Sequence of chain 1.A:
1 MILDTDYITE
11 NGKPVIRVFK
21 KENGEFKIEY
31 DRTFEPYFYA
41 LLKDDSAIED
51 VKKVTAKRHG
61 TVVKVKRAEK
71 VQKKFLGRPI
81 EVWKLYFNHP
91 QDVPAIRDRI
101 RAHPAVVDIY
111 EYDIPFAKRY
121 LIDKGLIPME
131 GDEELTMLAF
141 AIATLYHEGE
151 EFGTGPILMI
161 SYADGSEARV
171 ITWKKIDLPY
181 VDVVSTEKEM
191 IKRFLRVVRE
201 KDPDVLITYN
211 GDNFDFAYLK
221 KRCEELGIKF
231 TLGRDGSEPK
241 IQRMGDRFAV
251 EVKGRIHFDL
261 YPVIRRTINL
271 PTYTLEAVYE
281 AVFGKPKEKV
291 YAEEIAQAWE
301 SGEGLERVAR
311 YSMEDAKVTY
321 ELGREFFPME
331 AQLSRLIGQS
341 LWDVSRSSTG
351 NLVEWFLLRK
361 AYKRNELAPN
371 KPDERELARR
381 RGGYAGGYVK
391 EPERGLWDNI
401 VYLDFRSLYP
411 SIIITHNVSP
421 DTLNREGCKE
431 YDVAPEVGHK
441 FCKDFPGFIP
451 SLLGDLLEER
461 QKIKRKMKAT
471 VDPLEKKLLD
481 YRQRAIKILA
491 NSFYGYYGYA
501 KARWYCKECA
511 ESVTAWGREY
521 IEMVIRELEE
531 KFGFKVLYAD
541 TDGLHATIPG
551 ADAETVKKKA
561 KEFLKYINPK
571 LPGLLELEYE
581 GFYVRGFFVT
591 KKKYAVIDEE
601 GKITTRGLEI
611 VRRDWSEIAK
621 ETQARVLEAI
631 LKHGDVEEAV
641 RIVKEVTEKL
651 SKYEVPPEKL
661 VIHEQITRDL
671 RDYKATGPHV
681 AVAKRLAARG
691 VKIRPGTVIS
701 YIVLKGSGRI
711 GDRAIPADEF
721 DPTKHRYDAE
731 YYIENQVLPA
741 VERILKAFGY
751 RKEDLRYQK

Binding-site contacts:
Ligand atom O1 contacts residue ILE268 of chain 1.A at 4.3 Å.
Ligand atom C18 contacts residue PHE326 of chain 1.A at 4.1 Å (hydrophobic).
Ligand atom C21 contacts residue TYR481 of chain 1.A at 4.4 Å (hydrophobic).
Ligand atom C6 contacts residue VAL282 of chain 1.A at 3.5 Å (hydrophobic).
Ligand atom C15 contacts residue THR267 of chain 1.A at 3.8 Å.
Ligand atom C5 contacts residue VAL282 of chain 1.A at 3.5 Å (hydrophobic).
Ligand atom C19 contacts residue PHE326 of chain 1.A at 4.3 Å (hydrophobic).
Ligand atom C14 contacts residue PHE326 of chain 1.A at 4.2 Å (hydrophobic).
Ligand atom C17 contacts residue PHE326 of chain 1.A at 3.8 Å (hydrophobic).
Ligand atom C13 contacts residue ILE268 of chain 1.A at 3.8 Å (hydrophobic).
Ligand atom C7 contacts residue VAL282 of chain 1.A at 3.2 Å (hydrophobic).
Ligand atom C15 contacts residue PHE326 of chain 1.A at 4.0 Å (hydrophobic).
Ligand atom C22 contacts residue VAL282 of chain 1.A at 4.2 Å (hydrophobic).
Ligand atom C8 contacts residue VAL282 of chain 1.A at 4.0 Å (hydrophobic).
Ligand atom C17 contacts residue MET329 of chain 1.A at 4.2 Å (hydrophobic).
Ligand atom C12 contacts residue ILE268 of chain 1.A at 3.6 Å (hydrophobic).
Ligand atom C9 contacts residue VAL282 of chain 1.A at 4.1 Å (hydrophobic).
Ligand atom C5 contacts residue PHE283 of chain 1.A at 4.5 Å (hydrophobic).
Ligand atom C4 contacts residue VAL282 of chain 1.A at 4.4 Å (hydrophobic).
Ligand atom C16 contacts residue THR267 of chain 1.A at 3.6 Å.
Ligand atom N2 contacts residue PHE283 of chain 1.A at 4.0 Å.
Ligand atom C22 contacts residue PHE326 of chain 1.A at 4.0 Å (hydrophobic).
Ligand atom C18 contacts residue GLU325 of chain 1.A at 4.0 Å.
Ligand atom C16 contacts residue PHE326 of chain 1.A at 3.8 Å (hydrophobic).
Ligand atom C23 contacts residue PHE283 of chain 1.A at 3.9 Å (hydrophobic).
Ligand atom C26 contacts residue PHE283 of chain 1.A at 4.3 Å (hydrophobic).
Ligand atom C3 contacts residue PHE283 of chain 1.A at 3.5 Å (hydrophobic).
Ligand atom C22 contacts residue GLU325 of chain 1.A at 3.4 Å.
Ligand atom C6 contacts residue PHE283 of chain 1.A at 4.5 Å (hydrophobic).

A small-molecule ligand and the protein it binds are described below.
Small molecule (SMILES): CC1(C)C(/C=C/C=C/C=C2/N(CCCO)c3ccccc3C2(C)C)=[N+](CCCO)c2ccccc21